A protein and the small-molecule ligand that binds it are described below.
Small molecule (SMILES): CN1C=CC=C/C1=C/NO

Binding-site contacts:
Ligand atom N2 contacts residue GLY447 of chain 1.A at 3.8 Å.
Ligand atom C4 contacts residue TRP85 of chain 1.A at 3.6 Å (hydrophobic).
Ligand atom N2 contacts residue HIS446 of chain 1.A at 2.6 Å (h-bond).
Ligand atom C3 contacts residue TRP85 of chain 1.A at 3.6 Å (hydrophobic).
Ligand atom C4 contacts residue GLU201 of chain 1.A at 3.9 Å.
Ligand atom N1 contacts residue TRP85 of chain 1.A at 3.5 Å.
Ligand atom C5 contacts residue TRP85 of chain 1.A at 3.5 Å (hydrophobic).
Ligand atom O1 contacts residue TYR448 of chain 1.A at 3.2 Å.
Ligand atom O1 contacts residue TRP85 of chain 1.A at 3.6 Å.
Ligand atom N1 contacts residue TYR336 of chain 1.A at 4.2 Å.
Ligand atom N2 contacts residue TYR448 of chain 1.A at 4.2 Å.
Ligand atom C2 contacts residue DEP1 of chain 1.E at 4.1 Å.
Ligand atom C3 contacts residue TYR132 of chain 1.A at 4.1 Å (hydrophobic).
Ligand atom C3 contacts residue DEP1 of chain 1.E at 4.1 Å.
Ligand atom C7 contacts residue DEP1 of chain 1.E at 4.0 Å.
Ligand atom C3 contacts residue GLU201 of chain 1.A at 3.4 Å.
Ligand atom C1 contacts residue GLY119 of chain 1.A at 4.5 Å.
Ligand atom C6 contacts residue HIS446 of chain 1.A at 4.0 Å.
Ligand atom C1 contacts residue TRP85 of chain 1.A at 3.9 Å (hydrophobic).
Ligand atom C6 contacts residue DEP1 of chain 1.E at 4.5 Å.
Ligand atom C4 contacts residue GLY447 of chain 1.A at 4.3 Å.
Ligand atom C6 contacts residue TRP85 of chain 1.A at 3.4 Å (hydrophobic).
Ligand atom C4 contacts residue HIS446 of chain 1.A at 4.2 Å.
Ligand atom N2 contacts residue TRP85 of chain 1.A at 3.7 Å.
Ligand atom C1 contacts residue DEP1 of chain 1.E at 3.9 Å.
Ligand atom C7 contacts residue TYR336 of chain 1.A at 3.1 Å (hydrophobic).
Ligand atom C2 contacts residue GLY119 of chain 1.A at 3.8 Å.
Ligand atom C5 contacts residue DEP1 of chain 1.E at 3.9 Å.
Ligand atom C2 contacts residue GLY120 of chain 1.A at 3.7 Å.
Ligand atom C4 contacts residue DEP1 of chain 1.E at 4.0 Å.
Ligand atom C2 contacts residue GLU201 of chain 1.A at 4.5 Å.
Ligand atom O1 contacts residue TYR336 of chain 1.A at 3.5 Å.
Ligand atom C2 contacts residue TRP85 of chain 1.A at 3.8 Å (hydrophobic).
Ligand atom N2 contacts residue TYR336 of chain 1.A at 4.3 Å.
Ligand atom N1 contacts residue DEP1 of chain 1.E at 3.8 Å.
Ligand atom O1 contacts residue HIS446 of chain 1.A at 2.7 Å (h-bond).
Ligand atom C1 contacts residue GLY120 of chain 1.A at 3.9 Å.
Ligand atom C6 contacts residue TYR336 of chain 1.A at 3.8 Å (hydrophobic).
Ligand atom C7 contacts residue TRP85 of chain 1.A at 3.5 Å (hydrophobic).
Ligand atom C2 contacts residue TYR132 of chain 1.A at 4.1 Å (hydrophobic).

Sequence of chain 1.A:
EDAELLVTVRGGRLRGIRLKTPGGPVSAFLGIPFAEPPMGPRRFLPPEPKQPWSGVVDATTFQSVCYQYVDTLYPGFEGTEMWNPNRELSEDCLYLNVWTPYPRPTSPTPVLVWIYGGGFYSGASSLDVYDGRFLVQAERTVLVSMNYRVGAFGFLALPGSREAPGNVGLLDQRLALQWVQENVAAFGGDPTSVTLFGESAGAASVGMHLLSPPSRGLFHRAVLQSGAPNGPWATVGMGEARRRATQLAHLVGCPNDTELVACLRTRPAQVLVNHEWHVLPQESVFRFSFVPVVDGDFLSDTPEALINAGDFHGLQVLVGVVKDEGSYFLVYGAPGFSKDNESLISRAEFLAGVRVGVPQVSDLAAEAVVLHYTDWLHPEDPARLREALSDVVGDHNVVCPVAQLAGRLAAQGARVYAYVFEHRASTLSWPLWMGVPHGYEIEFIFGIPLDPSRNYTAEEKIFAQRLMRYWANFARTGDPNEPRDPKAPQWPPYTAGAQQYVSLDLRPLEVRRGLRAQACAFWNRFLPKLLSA